Sequence of chain 1.B:
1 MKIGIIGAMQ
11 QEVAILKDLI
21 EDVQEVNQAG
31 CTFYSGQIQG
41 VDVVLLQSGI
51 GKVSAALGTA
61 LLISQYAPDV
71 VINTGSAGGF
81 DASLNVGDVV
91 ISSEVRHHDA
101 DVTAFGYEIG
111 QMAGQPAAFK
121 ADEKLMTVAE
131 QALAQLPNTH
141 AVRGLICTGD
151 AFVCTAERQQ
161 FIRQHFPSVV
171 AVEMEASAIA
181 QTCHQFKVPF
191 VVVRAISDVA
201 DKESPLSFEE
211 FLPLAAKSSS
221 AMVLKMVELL

Sequence of chain 1.A:
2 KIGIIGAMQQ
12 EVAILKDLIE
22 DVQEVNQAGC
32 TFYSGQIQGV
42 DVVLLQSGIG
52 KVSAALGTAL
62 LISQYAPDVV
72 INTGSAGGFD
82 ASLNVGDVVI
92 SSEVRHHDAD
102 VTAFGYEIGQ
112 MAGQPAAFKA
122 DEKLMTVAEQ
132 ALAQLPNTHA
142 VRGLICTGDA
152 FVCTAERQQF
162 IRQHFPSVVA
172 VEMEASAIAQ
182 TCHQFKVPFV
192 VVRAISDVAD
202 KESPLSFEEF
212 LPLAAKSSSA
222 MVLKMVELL

This protein binds this small molecule.
Small molecule (SMILES): CCCCSC[C@H]1CN(Cc2c[nH]c3c(N)ncnc23)C[C@@H]1O

Binding-site contacts:
Ligand atom N1' contacts residue SER76 of chain 1.A at 3.5 Å (h-bond).
Ligand atom C3' contacts residue MET174 of chain 1.A at 3.6 Å (hydrophobic).
Ligand atom N1 contacts residue VAL172 of chain 1.A at 3.5 Å.
Ligand atom C2 contacts residue GLU173 of chain 1.A at 3.7 Å.
Ligand atom C8 contacts residue SER76 of chain 1.A at 3.7 Å.
Ligand atom C5 contacts residue PHE152 of chain 1.A at 3.3 Å (hydrophobic).
Ligand atom C8 contacts residue ASP198 of chain 1.A at 3.5 Å.
Ligand atom C23 contacts residue PHE105 of chain 1.B at 3.6 Å (hydrophobic).
Ligand atom C5' contacts residue MET174 of chain 1.A at 3.7 Å (hydrophobic).
Ligand atom C5 contacts residue GLY78 of chain 1.A at 3.6 Å.
Ligand atom O3' contacts residue GLU175 of chain 1.A at 2.7 Å (salt-bridge).
Ligand atom C10 contacts residue SER76 of chain 1.A at 3.3 Å.
Ligand atom C1' contacts residue PHE208 of chain 1.A at 3.5 Å (hydrophobic).
Ligand atom C20 contacts residue PHE105 of chain 1.B at 3.7 Å (hydrophobic).
Ligand atom C2 contacts residue VAL172 of chain 1.A at 3.6 Å (hydrophobic).
Ligand atom N1 contacts residue VAL153 of chain 1.A at 3.1 Å (h-bond).
Ligand atom N7 contacts residue ASP198 of chain 1.A at 2.7 Å (salt-bridge).
Ligand atom C2' contacts residue GLU175 of chain 1.A at 3.6 Å.
Ligand atom C8 contacts residue SER197 of chain 1.A at 3.4 Å.
Ligand atom N1 contacts residue PHE152 of chain 1.A at 3.7 Å.
Ligand atom O3' contacts residue ILE50 of chain 1.A at 3.6 Å.
Ligand atom C2 contacts residue ALA151 of chain 1.A at 3.6 Å (hydrophobic).
Ligand atom N6 contacts residue PHE152 of chain 1.A at 3.6 Å.
Ligand atom S5' contacts residue MET174 of chain 1.A at 3.7 Å.
Ligand atom N7 contacts residue GLY78 of chain 1.A at 3.4 Å (h-bond).
Ligand atom C8 contacts residue GLY78 of chain 1.A at 3.7 Å.
Ligand atom C5' contacts residue PHE152 of chain 1.A at 3.3 Å (hydrophobic).
Ligand atom N7 contacts residue PHE152 of chain 1.A at 3.5 Å.
Ligand atom C2' contacts residue MET174 of chain 1.A at 3.7 Å (hydrophobic).
Ligand atom N6 contacts residue ASP198 of chain 1.A at 2.9 Å (salt-bridge).
Ligand atom C1' contacts residue SER76 of chain 1.A at 3.4 Å.
Ligand atom C3' contacts residue GLU175 of chain 1.A at 3.4 Å.
Ligand atom N7 contacts residue SER197 of chain 1.A at 3.6 Å.
Ligand atom C10 contacts residue GLU173 of chain 1.A at 3.6 Å.
Ligand atom N6 contacts residue VAL153 of chain 1.A at 2.9 Å (h-bond).
Ligand atom N3 contacts residue MET174 of chain 1.A at 3.7 Å.
Ligand atom C6 contacts residue PHE152 of chain 1.A at 3.5 Å (hydrophobic).
Ligand atom N7 contacts residue ALA77 of chain 1.A at 3.6 Å.
Ligand atom N3 contacts residue GLU173 of chain 1.A at 3.1 Å.
Ligand atom C8 contacts residue ALA77 of chain 1.A at 3.5 Å (hydrophobic).